Binding-site contacts:
Ligand atom CD1 contacts residue THR349 of chain 8.A at 4.3 Å.
Ligand atom CG2 contacts residue PHE71 of chain 8.A at 4.0 Å (hydrophobic).

Sequence of chain 8.A:
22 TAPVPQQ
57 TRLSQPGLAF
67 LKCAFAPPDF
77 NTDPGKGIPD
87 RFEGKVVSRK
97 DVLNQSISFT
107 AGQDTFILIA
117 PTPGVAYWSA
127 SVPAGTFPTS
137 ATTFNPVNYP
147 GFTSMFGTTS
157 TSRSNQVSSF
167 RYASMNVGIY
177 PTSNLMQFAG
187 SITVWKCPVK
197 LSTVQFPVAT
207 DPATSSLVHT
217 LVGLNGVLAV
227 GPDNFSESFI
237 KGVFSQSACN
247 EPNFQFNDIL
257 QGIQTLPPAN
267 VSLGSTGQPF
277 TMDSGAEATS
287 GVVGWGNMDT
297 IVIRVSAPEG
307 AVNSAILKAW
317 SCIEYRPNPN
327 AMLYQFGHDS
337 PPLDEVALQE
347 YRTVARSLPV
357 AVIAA

This protein binds this small molecule.
Small molecule (SMILES): CC[C@H](C)[C@@H](C=O)NC(=O)[C@H](CO)NC(=O)[C@H](CCCCN)NC(=O)[C@@H](N)C(C)C